Binding-site contacts:
Ligand atom C9 contacts residue SER58 of chain 1.A at 3.3 Å.
Ligand atom N2 contacts residue PHE59 of chain 1.A at 3.6 Å.
Ligand atom N contacts residue HIS56 of chain 1.A at 3.2 Å (h-bond).
Ligand atom C15 contacts residue GLU75 of chain 1.A at 3.2 Å.
Ligand atom O contacts residue TYR78 of chain 1.A at 3.2 Å (h-bond).
Ligand atom C12 contacts residue SER76 of chain 1.A at 3.2 Å.
Ligand atom N2 contacts residue PHE28 of chain 1.A at 3.7 Å.
Ligand atom C7 contacts residue PHE59 of chain 1.A at 3.7 Å (hydrophobic).
Ligand atom C12 contacts residue PHE59 of chain 1.A at 3.3 Å (hydrophobic).
Ligand atom C contacts residue HIS56 of chain 1.A at 3.0 Å.
Ligand atom C12 contacts residue PHE28 of chain 1.A at 3.3 Å (hydrophobic).
Ligand atom N1 contacts residue PHE59 of chain 1.A at 3.6 Å.
Ligand atom C13 contacts residue PHE28 of chain 1.A at 3.5 Å (hydrophobic).
Ligand atom C14 contacts residue GLU75 of chain 1.A at 3.3 Å.
Ligand atom C3 contacts residue ALA79 of chain 1.A at 3.2 Å (hydrophobic).
Ligand atom C8 contacts residue SER58 of chain 1.A at 3.5 Å.
Ligand atom C20 contacts residue PRO60 of chain 1.A at 3.6 Å (hydrophobic).
Ligand atom C13 contacts residue PHE59 of chain 1.A at 3.1 Å (hydrophobic).
Ligand atom C19 contacts residue PRO60 of chain 1.A at 3.6 Å (hydrophobic).
Ligand atom C15 contacts residue SER76 of chain 1.A at 3.1 Å.
Ligand atom C2 contacts residue ALA79 of chain 1.A at 3.4 Å (hydrophobic).
Ligand atom C13 contacts residue SER76 of chain 1.A at 3.3 Å.
Ligand atom N4 contacts residue GLU75 of chain 1.A at 2.7 Å (salt-bridge).
Ligand atom C1 contacts residue HIS56 of chain 1.A at 3.3 Å.
Ligand atom N2 contacts residue SER76 of chain 1.A at 2.6 Å (h-bond).
Ligand atom C2 contacts residue GLY80 of chain 1.A at 3.6 Å.
Ligand atom N1 contacts residue SER58 of chain 1.A at 2.8 Å (h-bond).
Ligand atom N2 contacts residue GLU75 of chain 1.A at 3.2 Å (salt-bridge).
Ligand atom C4 contacts residue SER58 of chain 1.A at 3.6 Å.
Ligand atom C10 contacts residue SER58 of chain 1.A at 3.5 Å.
Ligand atom C6 contacts residue HIS56 of chain 1.A at 3.3 Å.
Ligand atom C16 contacts residue GLU75 of chain 1.A at 3.4 Å.
Ligand atom C11 contacts residue PHE28 of chain 1.A at 3.6 Å (hydrophobic).
Ligand atom N3 contacts residue PHE28 of chain 1.A at 3.6 Å.
Ligand atom C18 contacts residue GLU75 of chain 1.A at 3.3 Å.
Ligand atom C7 contacts residue SER58 of chain 1.A at 3.7 Å.
Ligand atom O contacts residue GLY77 of chain 1.A at 3.1 Å.
Ligand atom C14 contacts residue SER76 of chain 1.A at 3.6 Å.
Ligand atom C5 contacts residue TYR78 of chain 1.A at 3.2 Å (hydrophobic).
Ligand atom C5 contacts residue SER58 of chain 1.A at 3.1 Å.

The small molecule below binds the protein below.
Small molecule (SMILES): N#Cc1ccc(C(=O)Nc2ccc3[nH]c(CN4CCCCC4)nc3c2)cc1

Sequence of chain 1.A:
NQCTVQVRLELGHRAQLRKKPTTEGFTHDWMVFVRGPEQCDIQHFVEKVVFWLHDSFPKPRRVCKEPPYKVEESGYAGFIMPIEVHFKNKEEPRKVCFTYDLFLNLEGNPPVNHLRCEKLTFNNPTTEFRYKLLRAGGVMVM